Sequence of chain 1.A:
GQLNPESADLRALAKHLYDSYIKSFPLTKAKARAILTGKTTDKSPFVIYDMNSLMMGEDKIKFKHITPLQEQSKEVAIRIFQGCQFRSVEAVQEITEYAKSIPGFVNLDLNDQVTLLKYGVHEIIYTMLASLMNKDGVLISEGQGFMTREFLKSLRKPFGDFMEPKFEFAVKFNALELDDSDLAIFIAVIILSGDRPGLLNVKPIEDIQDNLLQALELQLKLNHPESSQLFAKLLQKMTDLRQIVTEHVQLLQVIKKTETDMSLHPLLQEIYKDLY

Binding-site contacts:
Ligand atom C8 contacts residue SER109 of chain 1.A at 3.5 Å.
Ligand atom C17 contacts residue PHE183 of chain 1.A at 3.4 Å (hydrophobic).
Ligand atom N contacts residue CYS105 of chain 1.A at 3.5 Å (h-bond).
Ligand atom C18 contacts residue PHE183 of chain 1.A at 3.5 Å (hydrophobic).
Ligand atom C15 contacts residue CYS105 of chain 1.A at 3.7 Å (hydrophobic).
Ligand atom C2 contacts residue CYS105 of chain 1.A at 3.8 Å (hydrophobic).
Ligand atom C7 contacts residue TYR147 of chain 1.A at 3.7 Å (hydrophobic).
Ligand atom C27 contacts residue GLY104 of chain 1.A at 3.7 Å.
Ligand atom C29 contacts residue CYS105 of chain 1.A at 3.6 Å (hydrophobic).
Ligand atom C10 contacts residue CYS105 of chain 1.A at 3.7 Å (hydrophobic).
Ligand atom C12 contacts residue PHE102 of chain 1.A at 3.3 Å (hydrophobic).
Ligand atom O1 contacts residue HIS269 of chain 1.A at 3.3 Å.
Ligand atom C contacts residue MET184 of chain 1.A at 3.6 Å (hydrophobic).
Ligand atom C3 contacts residue CYS105 of chain 1.A at 3.6 Å (hydrophobic).
Ligand atom O2 contacts residue SER109 of chain 1.A at 2.6 Å (h-bond).
Ligand atom C13 contacts residue GLN106 of chain 1.A at 3.7 Å.
Ligand atom C2 contacts residue LEU150 of chain 1.A at 3.9 Å (hydrophobic).
Ligand atom C26 contacts residue GLY104 of chain 1.A at 3.7 Å.
Ligand atom C16 contacts residue PHE183 of chain 1.A at 3.8 Å (hydrophobic).
Ligand atom C5 contacts residue SER109 of chain 1.A at 3.8 Å.
Ligand atom C7 contacts residue SER109 of chain 1.A at 3.8 Å.
Ligand atom O2 contacts residue HIS143 of chain 1.A at 2.7 Å (h-bond).
Ligand atom C22 contacts residue HIS143 of chain 1.A at 3.4 Å.
Ligand atom C22 contacts residue SER109 of chain 1.A at 3.4 Å.
Ligand atom O3 contacts residue HIS143 of chain 1.A at 3.5 Å (h-bond).
Ligand atom C24 contacts residue CYS105 of chain 1.A at 3.8 Å (hydrophobic).
Ligand atom C22 contacts residue TYR293 of chain 1.A at 3.5 Å (hydrophobic).
Ligand atom C22 contacts residue HIS269 of chain 1.A at 3.7 Å.
Ligand atom O2 contacts residue TYR293 of chain 1.A at 3.8 Å.
Ligand atom C25 contacts residue CYS105 of chain 1.A at 3.5 Å (hydrophobic).
Ligand atom C21 contacts residue CYS105 of chain 1.A at 3.4 Å (hydrophobic).
Ligand atom O3 contacts residue HIS269 of chain 1.A at 2.9 Å (h-bond).
Ligand atom O3 contacts residue TYR293 of chain 1.A at 2.7 Å (h-bond).
Ligand atom C contacts residue CYS105 of chain 1.A at 3.5 Å (hydrophobic).
Ligand atom O contacts residue CYS105 of chain 1.A at 3.5 Å (h-bond).
Ligand atom C11 contacts residue PHE102 of chain 1.A at 3.5 Å (hydrophobic).
Ligand atom N1 contacts residue HIS269 of chain 1.A at 3.3 Å (h-bond).
Ligand atom C25 contacts residue ILE161 of chain 1.A at 3.7 Å (hydrophobic).
Ligand atom N2 contacts residue ILE161 of chain 1.A at 3.7 Å.
Ligand atom O contacts residue LEU150 of chain 1.A at 3.6 Å.

A small-molecule ligand and the protein it binds are described below.
Small molecule (SMILES): CN(CCOc1ccc(C[C@H](Nc2ccccc2C(=O)c2ccccc2)C(=O)O)cc1)c1ccccn1